Binding-site contacts:
Ligand atom C5 contacts residue ASN1131 of chain 1.B at 3.7 Å.
Ligand atom C8 contacts residue ILE1129 of chain 1.B at 4.0 Å (hydrophobic).
Ligand atom O7 contacts residue ASN1131 of chain 1.B at 4.0 Å.
Ligand atom C7 contacts residue ASN1131 of chain 1.B at 3.1 Å.
Ligand atom C8 contacts residue ASN1131 of chain 1.B at 3.6 Å.
Ligand atom N2 contacts residue ASN1131 of chain 1.B at 2.3 Å (h-bond).
Ligand atom C4 contacts residue ASN1131 of chain 1.B at 4.2 Å.
Ligand atom C2 contacts residue ASN1131 of chain 1.B at 2.6 Å.
Ligand atom O7 contacts residue ILE1129 of chain 1.B at 4.1 Å.
Ligand atom C1 contacts residue ASN1131 of chain 1.B at 1.5 Å.
Ligand atom C3 contacts residue ASN1131 of chain 1.B at 3.9 Å.
Ligand atom C7 contacts residue ILE1129 of chain 1.B at 4.4 Å (hydrophobic).
Ligand atom O5 contacts residue ASN1131 of chain 1.B at 2.3 Å (h-bond).

Sequence of chain 1.B:
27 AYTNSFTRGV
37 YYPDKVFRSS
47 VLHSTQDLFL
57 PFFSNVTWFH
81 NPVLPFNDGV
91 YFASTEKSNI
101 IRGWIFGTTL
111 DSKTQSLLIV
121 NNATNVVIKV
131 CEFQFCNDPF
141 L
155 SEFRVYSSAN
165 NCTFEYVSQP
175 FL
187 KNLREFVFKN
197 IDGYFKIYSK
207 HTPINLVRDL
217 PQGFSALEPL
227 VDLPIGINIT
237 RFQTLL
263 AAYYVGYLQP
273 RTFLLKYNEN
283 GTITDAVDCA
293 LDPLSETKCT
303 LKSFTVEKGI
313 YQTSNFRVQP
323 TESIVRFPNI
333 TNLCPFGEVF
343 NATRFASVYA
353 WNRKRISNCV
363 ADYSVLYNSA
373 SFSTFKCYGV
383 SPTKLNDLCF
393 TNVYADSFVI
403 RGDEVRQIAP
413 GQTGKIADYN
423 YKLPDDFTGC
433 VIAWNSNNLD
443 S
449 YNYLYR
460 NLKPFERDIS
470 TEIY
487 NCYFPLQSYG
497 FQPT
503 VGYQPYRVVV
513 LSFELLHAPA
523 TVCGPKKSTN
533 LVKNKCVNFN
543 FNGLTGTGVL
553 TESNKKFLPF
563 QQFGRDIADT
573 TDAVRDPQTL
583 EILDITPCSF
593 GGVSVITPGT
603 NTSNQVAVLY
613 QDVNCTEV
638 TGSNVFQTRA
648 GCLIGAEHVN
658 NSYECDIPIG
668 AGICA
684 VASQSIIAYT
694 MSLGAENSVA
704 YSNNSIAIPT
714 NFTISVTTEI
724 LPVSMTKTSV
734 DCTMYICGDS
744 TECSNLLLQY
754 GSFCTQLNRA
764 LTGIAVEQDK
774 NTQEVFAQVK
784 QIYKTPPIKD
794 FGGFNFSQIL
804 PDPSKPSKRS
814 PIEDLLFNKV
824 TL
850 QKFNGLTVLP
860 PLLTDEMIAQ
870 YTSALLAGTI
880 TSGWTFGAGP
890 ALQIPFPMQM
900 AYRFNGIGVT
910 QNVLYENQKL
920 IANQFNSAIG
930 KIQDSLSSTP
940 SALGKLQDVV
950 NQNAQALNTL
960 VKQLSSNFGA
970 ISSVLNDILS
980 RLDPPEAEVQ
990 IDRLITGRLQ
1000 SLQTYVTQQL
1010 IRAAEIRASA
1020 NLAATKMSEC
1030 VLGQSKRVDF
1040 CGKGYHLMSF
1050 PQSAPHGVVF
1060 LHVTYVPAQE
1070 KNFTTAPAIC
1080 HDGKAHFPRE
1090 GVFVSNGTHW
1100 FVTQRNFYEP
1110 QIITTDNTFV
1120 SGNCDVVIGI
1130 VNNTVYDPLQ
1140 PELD

A small-molecule ligand and the protein it binds are described below.
Small molecule (SMILES): CC(=O)N[C@@H]1[C@@H](O)[C@H](O)[C@@H](CO)O[C@H]1O